Sequence of chain 1.G:
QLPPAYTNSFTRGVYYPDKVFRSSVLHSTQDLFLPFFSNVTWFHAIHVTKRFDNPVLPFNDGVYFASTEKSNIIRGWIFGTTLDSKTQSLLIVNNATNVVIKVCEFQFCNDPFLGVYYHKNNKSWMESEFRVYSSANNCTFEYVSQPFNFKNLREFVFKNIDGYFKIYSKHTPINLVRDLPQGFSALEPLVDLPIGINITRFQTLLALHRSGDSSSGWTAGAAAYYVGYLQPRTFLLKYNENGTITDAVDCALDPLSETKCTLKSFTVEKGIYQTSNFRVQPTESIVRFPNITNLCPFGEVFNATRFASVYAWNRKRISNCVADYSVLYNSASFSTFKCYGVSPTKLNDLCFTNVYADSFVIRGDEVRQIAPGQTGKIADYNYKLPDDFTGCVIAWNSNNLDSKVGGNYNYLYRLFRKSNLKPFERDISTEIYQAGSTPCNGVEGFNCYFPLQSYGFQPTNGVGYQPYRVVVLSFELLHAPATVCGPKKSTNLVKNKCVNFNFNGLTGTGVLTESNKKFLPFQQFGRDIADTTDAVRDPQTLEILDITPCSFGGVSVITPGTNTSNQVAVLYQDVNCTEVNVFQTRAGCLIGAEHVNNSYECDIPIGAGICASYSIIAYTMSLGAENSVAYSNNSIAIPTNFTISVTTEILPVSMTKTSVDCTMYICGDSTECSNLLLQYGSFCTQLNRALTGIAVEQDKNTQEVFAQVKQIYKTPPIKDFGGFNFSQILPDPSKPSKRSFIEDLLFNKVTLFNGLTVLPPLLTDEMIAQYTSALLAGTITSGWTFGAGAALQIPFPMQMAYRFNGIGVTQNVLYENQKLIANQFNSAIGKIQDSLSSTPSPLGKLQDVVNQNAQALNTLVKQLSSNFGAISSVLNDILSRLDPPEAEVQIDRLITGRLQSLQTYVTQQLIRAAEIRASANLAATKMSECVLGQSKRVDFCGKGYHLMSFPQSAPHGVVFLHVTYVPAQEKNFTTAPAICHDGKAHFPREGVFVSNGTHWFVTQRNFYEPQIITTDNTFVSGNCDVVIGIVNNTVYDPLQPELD

Binding-site contacts:
Ligand atom O5 contacts residue ASN1074 of chain 1.I at 2.4 Å (h-bond).
Ligand atom C7 contacts residue GLU1072 of chain 1.I at 4.4 Å.
Ligand atom O7 contacts residue LYS1073 of chain 1.I at 4.1 Å.
Ligand atom C4 contacts residue ALA706 of chain 1.I at 4.4 Å (hydrophobic).
Ligand atom C7 contacts residue ASN1074 of chain 1.I at 3.4 Å.
Ligand atom C8 contacts residue ASN1074 of chain 1.I at 3.7 Å.
Ligand atom C8 contacts residue GLU1072 of chain 1.I at 3.5 Å.
Ligand atom C5 contacts residue ALA706 of chain 1.I at 3.7 Å (hydrophobic).
Ligand atom N2 contacts residue ASN1074 of chain 1.I at 2.9 Å (h-bond).
Ligand atom C8 contacts residue ALA713 of chain 1.I at 4.3 Å (hydrophobic).
Ligand atom C3 contacts residue ALA706 of chain 1.I at 4.5 Å (hydrophobic).
Ligand atom C1 contacts residue GLN895 of chain 1.G at 4.4 Å.
Ligand atom C7 contacts residue LYS1073 of chain 1.I at 4.3 Å.
Ligand atom C2 contacts residue ASN1074 of chain 1.I at 2.5 Å.
Ligand atom O5 contacts residue ALA706 of chain 1.I at 4.4 Å.
Ligand atom C4 contacts residue ASN1074 of chain 1.I at 4.2 Å.
Ligand atom O4 contacts residue ALA706 of chain 1.I at 4.3 Å.
Ligand atom O7 contacts residue ASN1074 of chain 1.I at 3.4 Å (h-bond).
Ligand atom C3 contacts residue ASN1074 of chain 1.I at 3.8 Å.
Ligand atom O7 contacts residue GLU1072 of chain 1.I at 4.2 Å.
Ligand atom C5 contacts residue ASN1074 of chain 1.I at 3.7 Å.
Ligand atom C6 contacts residue ALA706 of chain 1.I at 4.4 Å (hydrophobic).
Ligand atom C1 contacts residue ASN1074 of chain 1.I at 1.4 Å.
Ligand atom C8 contacts residue LYS1073 of chain 1.I at 3.6 Å.

This small molecule binds to this protein.
Small molecule (SMILES): CC(=O)N[C@@H]1[C@@H](O)[C@H](O)[C@@H](CO)O[C@H]1O

Sequence of chain 1.I:
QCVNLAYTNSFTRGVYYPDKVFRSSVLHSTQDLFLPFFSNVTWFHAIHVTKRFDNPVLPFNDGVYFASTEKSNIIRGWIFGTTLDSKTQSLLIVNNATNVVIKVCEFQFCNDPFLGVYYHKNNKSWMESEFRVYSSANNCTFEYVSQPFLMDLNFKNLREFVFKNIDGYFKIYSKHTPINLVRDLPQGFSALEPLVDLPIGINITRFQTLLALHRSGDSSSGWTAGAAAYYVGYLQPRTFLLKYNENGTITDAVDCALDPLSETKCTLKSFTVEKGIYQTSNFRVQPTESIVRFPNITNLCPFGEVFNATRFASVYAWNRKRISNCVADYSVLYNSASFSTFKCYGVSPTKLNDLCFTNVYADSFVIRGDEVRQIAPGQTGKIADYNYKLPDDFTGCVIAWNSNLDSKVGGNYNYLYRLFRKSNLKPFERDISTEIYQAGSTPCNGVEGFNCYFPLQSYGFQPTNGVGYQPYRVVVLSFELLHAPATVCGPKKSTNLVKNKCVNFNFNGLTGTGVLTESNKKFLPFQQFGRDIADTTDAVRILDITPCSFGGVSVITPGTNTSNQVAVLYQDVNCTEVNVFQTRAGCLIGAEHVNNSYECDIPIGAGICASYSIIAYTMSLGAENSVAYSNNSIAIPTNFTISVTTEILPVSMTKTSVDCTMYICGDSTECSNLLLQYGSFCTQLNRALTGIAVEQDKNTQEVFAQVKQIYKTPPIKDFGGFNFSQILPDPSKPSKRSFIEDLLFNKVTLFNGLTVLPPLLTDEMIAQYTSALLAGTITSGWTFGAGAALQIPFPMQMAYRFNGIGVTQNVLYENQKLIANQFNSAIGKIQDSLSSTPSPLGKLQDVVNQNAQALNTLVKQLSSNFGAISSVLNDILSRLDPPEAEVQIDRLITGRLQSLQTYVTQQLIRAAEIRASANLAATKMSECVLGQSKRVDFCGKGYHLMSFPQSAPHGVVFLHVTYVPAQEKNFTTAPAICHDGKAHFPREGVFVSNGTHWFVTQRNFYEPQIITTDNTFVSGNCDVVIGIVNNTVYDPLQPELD